A protein and the small-molecule ligand that binds it are described below.
Small molecule (SMILES): CC(=O)N[C@@H]1[C@@H](O)[C@H](O)[C@@H](CO)O[C@H]1O

Binding-site contacts:
Ligand atom O7 contacts residue ASN414 of chain 1.A at 3.3 Å (h-bond).
Ligand atom C1 contacts residue ARG388 of chain 1.A at 4.2 Å.
Ligand atom C8 contacts residue ASN414 of chain 1.A at 3.7 Å.
Ligand atom O7 contacts residue SER413 of chain 1.A at 4.2 Å.
Ligand atom C3 contacts residue ASN414 of chain 1.A at 3.8 Å.
Ligand atom C2 contacts residue ASN414 of chain 1.A at 2.5 Å.
Ligand atom C8 contacts residue ARG391 of chain 1.A at 3.7 Å.
Ligand atom C8 contacts residue SER445 of chain 1.A at 4.0 Å.
Ligand atom N2 contacts residue ASN414 of chain 1.A at 2.9 Å (h-bond).
Ligand atom C7 contacts residue SER445 of chain 1.A at 3.9 Å.
Ligand atom C1 contacts residue ASN414 of chain 1.A at 1.5 Å.
Ligand atom C8 contacts residue THR416 of chain 1.A at 3.5 Å.
Ligand atom O5 contacts residue ASN414 of chain 1.A at 2.4 Å (h-bond).
Ligand atom C5 contacts residue ASN414 of chain 1.A at 3.8 Å.
Ligand atom C7 contacts residue ASN414 of chain 1.A at 3.4 Å.
Ligand atom O5 contacts residue ARG388 of chain 1.A at 3.9 Å.
Ligand atom O7 contacts residue SER445 of chain 1.A at 3.0 Å (h-bond).
Ligand atom C4 contacts residue ASN414 of chain 1.A at 4.3 Å.

Sequence of chain 1.A:
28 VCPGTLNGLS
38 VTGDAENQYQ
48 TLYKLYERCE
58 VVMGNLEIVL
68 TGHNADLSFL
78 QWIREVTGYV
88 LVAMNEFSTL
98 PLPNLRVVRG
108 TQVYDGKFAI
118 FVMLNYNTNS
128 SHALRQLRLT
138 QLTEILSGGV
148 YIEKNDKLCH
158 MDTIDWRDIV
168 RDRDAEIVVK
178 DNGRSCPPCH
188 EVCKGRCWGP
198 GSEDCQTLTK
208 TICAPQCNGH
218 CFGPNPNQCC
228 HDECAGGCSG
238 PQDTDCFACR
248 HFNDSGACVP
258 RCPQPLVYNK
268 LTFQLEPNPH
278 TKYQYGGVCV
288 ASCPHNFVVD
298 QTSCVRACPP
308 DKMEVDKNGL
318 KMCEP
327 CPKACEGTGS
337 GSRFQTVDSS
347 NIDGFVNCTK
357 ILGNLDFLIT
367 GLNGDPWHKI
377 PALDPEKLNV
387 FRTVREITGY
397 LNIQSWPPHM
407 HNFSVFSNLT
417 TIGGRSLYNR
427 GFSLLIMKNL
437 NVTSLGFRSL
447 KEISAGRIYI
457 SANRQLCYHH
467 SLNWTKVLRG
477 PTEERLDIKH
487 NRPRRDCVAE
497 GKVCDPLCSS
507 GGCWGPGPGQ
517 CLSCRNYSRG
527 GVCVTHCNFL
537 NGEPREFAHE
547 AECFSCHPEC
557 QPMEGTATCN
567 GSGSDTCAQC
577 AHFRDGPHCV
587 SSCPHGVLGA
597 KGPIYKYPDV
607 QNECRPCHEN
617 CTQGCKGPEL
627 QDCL